Binding-site contacts:
Ligand atom O7 contacts residue ASN167 of chain 1.E at 3.7 Å.
Ligand atom C1 contacts residue ASN167 of chain 1.E at 1.4 Å.
Ligand atom C5 contacts residue ASN167 of chain 1.E at 3.6 Å.
Ligand atom C5 contacts residue ARG162 of chain 1.E at 4.3 Å.
Ligand atom N2 contacts residue ASN167 of chain 1.E at 2.9 Å (h-bond).
Ligand atom C7 contacts residue ARG278 of chain 1.F at 3.9 Å.
Ligand atom O5 contacts residue ASN167 of chain 1.E at 2.4 Å (h-bond).
Ligand atom C8 contacts residue ASN167 of chain 1.E at 4.1 Å.
Ligand atom C1 contacts residue ARG162 of chain 1.E at 4.2 Å.
Ligand atom C2 contacts residue ASN167 of chain 1.E at 2.5 Å.
Ligand atom C8 contacts residue ILE164 of chain 1.E at 4.2 Å (hydrophobic).
Ligand atom N2 contacts residue THR168 of chain 1.E at 4.3 Å.
Ligand atom C6 contacts residue VAL144 of chain 1.E at 4.3 Å (hydrophobic).
Ligand atom C8 contacts residue ARG278 of chain 1.F at 4.0 Å.
Ligand atom O5 contacts residue ARG162 of chain 1.E at 3.3 Å (salt-bridge).
Ligand atom C6 contacts residue ARG162 of chain 1.E at 4.0 Å.
Ligand atom C7 contacts residue ASN167 of chain 1.E at 3.5 Å.
Ligand atom O7 contacts residue ARG278 of chain 1.F at 3.4 Å (salt-bridge).
Ligand atom C3 contacts residue ASN167 of chain 1.E at 3.8 Å.
Ligand atom O6 contacts residue ARG162 of chain 1.E at 4.0 Å.
Ligand atom C4 contacts residue ASN167 of chain 1.E at 4.2 Å.

Sequence of chain 1.E:
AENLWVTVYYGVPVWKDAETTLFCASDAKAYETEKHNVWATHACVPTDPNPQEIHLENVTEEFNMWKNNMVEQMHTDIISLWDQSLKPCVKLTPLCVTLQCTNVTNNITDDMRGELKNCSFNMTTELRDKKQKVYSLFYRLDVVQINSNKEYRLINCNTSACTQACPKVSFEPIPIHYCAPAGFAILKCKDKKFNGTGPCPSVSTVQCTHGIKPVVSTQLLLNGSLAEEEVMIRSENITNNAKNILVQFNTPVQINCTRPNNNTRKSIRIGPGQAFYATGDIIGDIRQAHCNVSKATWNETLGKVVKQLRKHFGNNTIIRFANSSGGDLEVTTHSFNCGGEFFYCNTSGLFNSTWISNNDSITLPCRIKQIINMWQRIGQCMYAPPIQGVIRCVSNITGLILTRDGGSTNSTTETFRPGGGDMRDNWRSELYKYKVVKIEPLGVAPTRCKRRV

A small-molecule ligand and the protein it binds are described below.
Small molecule (SMILES): CC(=O)N[C@H]1[C@H](O[C@H]2[C@H](O)[C@@H](NC(C)=O)CO[C@@H]2CO)O[C@H](CO)[C@@H](O)[C@@H]1O

Sequence of chain 1.F:
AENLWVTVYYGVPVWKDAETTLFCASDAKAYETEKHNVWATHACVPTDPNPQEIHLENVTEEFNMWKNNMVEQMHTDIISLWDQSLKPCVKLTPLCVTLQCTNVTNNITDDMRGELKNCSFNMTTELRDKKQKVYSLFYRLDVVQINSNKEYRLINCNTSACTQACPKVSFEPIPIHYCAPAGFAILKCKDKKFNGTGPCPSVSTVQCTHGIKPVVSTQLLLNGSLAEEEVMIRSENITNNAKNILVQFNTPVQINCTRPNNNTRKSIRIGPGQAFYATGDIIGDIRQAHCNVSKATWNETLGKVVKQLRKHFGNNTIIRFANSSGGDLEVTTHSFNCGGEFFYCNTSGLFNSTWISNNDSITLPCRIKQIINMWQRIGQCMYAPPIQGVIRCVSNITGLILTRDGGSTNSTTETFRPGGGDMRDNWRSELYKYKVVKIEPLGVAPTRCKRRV